A protein and the small-molecule ligand that binds it are described below.
Small molecule (SMILES): CC(=O)N[C@H]1[C@H](O[C@H]2[C@H](O)[C@@H](NC(C)=O)CO[C@@H]2CO)O[C@H](CO)[C@@H](O)[C@@H]1O

Binding-site contacts:
Ligand atom C6 contacts residue PHE1092 of chain 1.A at 3.5 Å (hydrophobic).
Ligand atom C7 contacts residue ASN1087 of chain 1.A at 3.2 Å.
Ligand atom C2 contacts residue HIS1090 of chain 1.A at 4.5 Å.
Ligand atom C5 contacts residue HIS1090 of chain 1.A at 3.7 Å.
Ligand atom O7 contacts residue ASN1087 of chain 1.A at 3.2 Å (h-bond).
Ligand atom C5 contacts residue PHE1092 of chain 1.A at 3.8 Å (hydrophobic).
Ligand atom C5 contacts residue ASN1087 of chain 1.A at 3.7 Å.
Ligand atom O5 contacts residue ASN1087 of chain 1.A at 2.4 Å (h-bond).
Ligand atom C4 contacts residue ASN1087 of chain 1.A at 4.2 Å.
Ligand atom C2 contacts residue THR1089 of chain 1.A at 3.4 Å.
Ligand atom C1 contacts residue ASN1087 of chain 1.A at 1.4 Å.
Ligand atom O4 contacts residue HIS1090 of chain 1.A at 3.9 Å.
Ligand atom C3 contacts residue ASN1087 of chain 1.A at 3.8 Å.
Ligand atom O5 contacts residue HIS1090 of chain 1.A at 4.3 Å.
Ligand atom C7 contacts residue HIS1090 of chain 1.A at 4.1 Å.
Ligand atom C1 contacts residue THR1089 of chain 1.A at 3.5 Å.
Ligand atom C4 contacts residue HIS1090 of chain 1.A at 4.1 Å.
Ligand atom C3 contacts residue HIS1090 of chain 1.A at 3.9 Å.
Ligand atom C8 contacts residue ASN1087 of chain 1.A at 3.6 Å.
Ligand atom C8 contacts residue THR1089 of chain 1.A at 4.0 Å.
Ligand atom C1 contacts residue HIS1090 of chain 1.A at 4.1 Å.
Ligand atom N2 contacts residue THR1089 of chain 1.A at 2.9 Å (h-bond).
Ligand atom C3 contacts residue THR1089 of chain 1.A at 3.4 Å.
Ligand atom O5 contacts residue PHE1092 of chain 1.A at 3.6 Å.
Ligand atom O3 contacts residue THR1089 of chain 1.A at 4.2 Å.
Ligand atom C1 contacts residue PHE1092 of chain 1.A at 4.2 Å (hydrophobic).
Ligand atom O7 contacts residue HIS1090 of chain 1.A at 3.4 Å (h-bond).
Ligand atom C7 contacts residue THR1089 of chain 1.A at 3.9 Å.
Ligand atom C8 contacts residue HIS1090 of chain 1.A at 4.3 Å.
Ligand atom N2 contacts residue ASN1087 of chain 1.A at 2.9 Å (h-bond).
Ligand atom C2 contacts residue ASN1087 of chain 1.A at 2.5 Å.

Sequence of chain 1.A:
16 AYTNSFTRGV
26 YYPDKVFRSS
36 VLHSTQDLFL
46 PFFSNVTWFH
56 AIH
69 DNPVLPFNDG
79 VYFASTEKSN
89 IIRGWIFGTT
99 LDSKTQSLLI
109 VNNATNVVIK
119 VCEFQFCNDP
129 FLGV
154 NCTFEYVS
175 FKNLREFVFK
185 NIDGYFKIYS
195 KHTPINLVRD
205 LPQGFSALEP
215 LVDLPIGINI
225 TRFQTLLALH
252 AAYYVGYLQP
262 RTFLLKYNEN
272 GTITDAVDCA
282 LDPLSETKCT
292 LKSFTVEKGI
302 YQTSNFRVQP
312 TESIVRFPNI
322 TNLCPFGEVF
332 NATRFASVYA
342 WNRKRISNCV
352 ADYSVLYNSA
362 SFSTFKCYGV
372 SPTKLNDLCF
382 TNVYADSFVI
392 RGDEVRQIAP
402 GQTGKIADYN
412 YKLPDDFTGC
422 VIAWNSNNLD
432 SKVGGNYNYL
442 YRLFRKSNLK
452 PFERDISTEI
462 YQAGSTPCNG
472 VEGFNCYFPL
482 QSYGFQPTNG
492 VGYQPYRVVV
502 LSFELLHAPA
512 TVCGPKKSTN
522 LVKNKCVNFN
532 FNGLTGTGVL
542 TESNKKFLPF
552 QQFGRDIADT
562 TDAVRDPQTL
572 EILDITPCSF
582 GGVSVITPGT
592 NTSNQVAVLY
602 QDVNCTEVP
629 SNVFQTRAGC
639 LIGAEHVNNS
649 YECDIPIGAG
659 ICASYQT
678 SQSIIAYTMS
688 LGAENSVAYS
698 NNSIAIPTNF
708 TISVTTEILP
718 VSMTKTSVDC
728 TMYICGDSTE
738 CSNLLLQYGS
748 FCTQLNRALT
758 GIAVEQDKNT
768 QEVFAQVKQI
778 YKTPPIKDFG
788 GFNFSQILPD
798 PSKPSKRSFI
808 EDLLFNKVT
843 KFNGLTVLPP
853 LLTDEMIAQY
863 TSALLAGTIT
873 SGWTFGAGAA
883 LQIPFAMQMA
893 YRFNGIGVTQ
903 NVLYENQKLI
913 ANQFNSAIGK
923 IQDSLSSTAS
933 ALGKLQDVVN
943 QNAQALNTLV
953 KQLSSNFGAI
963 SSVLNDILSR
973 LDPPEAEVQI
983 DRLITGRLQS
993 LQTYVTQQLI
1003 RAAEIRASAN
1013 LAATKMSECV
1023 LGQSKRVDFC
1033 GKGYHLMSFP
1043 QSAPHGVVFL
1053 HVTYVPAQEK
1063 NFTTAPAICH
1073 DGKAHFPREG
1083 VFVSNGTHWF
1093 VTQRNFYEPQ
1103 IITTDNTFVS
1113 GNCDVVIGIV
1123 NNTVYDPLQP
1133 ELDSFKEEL